Binding-site contacts:
Ligand atom C2 contacts residue THR129 of chain 1.A at 3.9 Å.
Ligand atom N1 contacts residue ILE50 of chain 1.A at 3.8 Å.
Ligand atom C9 contacts residue CYS185 of chain 1.A at 3.8 Å (hydrophobic).
Ligand atom N2 contacts residue MET127 of chain 1.A at 2.7 Å (h-bond).
Ligand atom C3 contacts residue ASP130 of chain 1.A at 3.2 Å.
Ligand atom N4 contacts residue LEU175 of chain 1.A at 3.6 Å.
Ligand atom C12 contacts residue ILE50 of chain 1.A at 3.6 Å (hydrophobic).
Ligand atom C contacts residue MET127 of chain 1.A at 3.3 Å (hydrophobic).
Ligand atom C18 contacts residue GLY53 of chain 1.A at 3.9 Å.
Ligand atom C1 contacts residue MET127 of chain 1.A at 3.4 Å (hydrophobic).
Ligand atom C5 contacts residue ALA71 of chain 1.A at 3.4 Å (hydrophobic).
Ligand atom N3 contacts residue LEU126 of chain 1.A at 3.9 Å.
Ligand atom C6 contacts residue LEU175 of chain 1.A at 3.5 Å (hydrophobic).
Ligand atom C6 contacts residue ALA71 of chain 1.A at 3.9 Å (hydrophobic).
Ligand atom N1 contacts residue THR129 of chain 1.A at 3.9 Å.
Ligand atom N1 contacts residue LYS133 of chain 1.A at 3.6 Å.
Ligand atom C5 contacts residue ASP125 of chain 1.A at 3.3 Å.
Ligand atom N3 contacts residue ALA71 of chain 1.A at 3.8 Å.
Ligand atom C4 contacts residue MET127 of chain 1.A at 3.8 Å (hydrophobic).
Ligand atom N3 contacts residue MET127 of chain 1.A at 3.0 Å (h-bond).
Ligand atom N contacts residue ILE50 of chain 1.A at 3.6 Å.
Ligand atom N contacts residue GLU128 of chain 1.A at 3.8 Å.
Ligand atom C5 contacts residue LEU175 of chain 1.A at 3.7 Å (hydrophobic).
Ligand atom C2 contacts residue ASP130 of chain 1.A at 3.8 Å.
Ligand atom N contacts residue MET127 of chain 1.A at 3.5 Å (h-bond).
Ligand atom C3 contacts residue LYS133 of chain 1.A at 3.5 Å.
Ligand atom C1 contacts residue ILE50 of chain 1.A at 3.9 Å (hydrophobic).
Ligand atom C11 contacts residue VAL58 of chain 1.A at 3.8 Å (hydrophobic).
Ligand atom C18 contacts residue LYS73 of chain 1.A at 3.9 Å.
Ligand atom C contacts residue GLU128 of chain 1.A at 3.4 Å.
Ligand atom C contacts residue ILE50 of chain 1.A at 3.8 Å (hydrophobic).
Ligand atom C17 contacts residue LYS73 of chain 1.A at 3.4 Å.
Ligand atom C2 contacts residue LEU175 of chain 1.A at 3.6 Å (hydrophobic).
Ligand atom C16 contacts residue ASP186 of chain 1.A at 3.5 Å.
Ligand atom N3 contacts residue ASP125 of chain 1.A at 3.8 Å.
Ligand atom C7 contacts residue LEU175 of chain 1.A at 3.7 Å (hydrophobic).
Ligand atom C3 contacts residue THR129 of chain 1.A at 3.9 Å.
Ligand atom O contacts residue ASP186 of chain 1.A at 3.6 Å.
Ligand atom C18 contacts residue GLY56 of chain 1.A at 3.4 Å.
Ligand atom O contacts residue LYS73 of chain 1.A at 3.2 Å (salt-bridge).

Sequence of chain 1.A:
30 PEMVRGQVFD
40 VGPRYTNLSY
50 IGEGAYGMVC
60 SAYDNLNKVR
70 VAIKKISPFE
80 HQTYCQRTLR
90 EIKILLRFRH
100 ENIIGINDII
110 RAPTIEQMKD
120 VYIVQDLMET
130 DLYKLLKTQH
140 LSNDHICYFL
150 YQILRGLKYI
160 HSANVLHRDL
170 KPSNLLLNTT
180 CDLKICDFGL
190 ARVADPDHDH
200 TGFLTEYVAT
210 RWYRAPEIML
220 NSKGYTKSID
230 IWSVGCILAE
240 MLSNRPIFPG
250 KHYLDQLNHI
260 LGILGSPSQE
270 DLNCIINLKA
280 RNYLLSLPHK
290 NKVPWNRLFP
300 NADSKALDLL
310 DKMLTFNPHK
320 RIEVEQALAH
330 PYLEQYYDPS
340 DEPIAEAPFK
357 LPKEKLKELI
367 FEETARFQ

A protein and the small-molecule ligand that binds it are described below.
Small molecule (SMILES): COCCN1CCc2c(cc(-c3ccnc(Nc4ccnn4C)n3)n2C)C1=O